Binding-site contacts:
Ligand atom N18 contacts residue THR161 of chain 1.A at 3.3 Å (h-bond).
Ligand atom N18 contacts residue ASP162 of chain 1.A at 3.2 Å.
Ligand atom C3 contacts residue LEU151 of chain 1.A at 3.5 Å (hydrophobic).
Ligand atom C21 contacts residue ASP162 of chain 1.A at 3.6 Å.
Ligand atom N13 contacts residue LEU151 of chain 1.A at 3.4 Å.
Ligand atom C23 contacts residue SER82 of chain 1.A at 3.3 Å.
Ligand atom O20 contacts residue ASP162 of chain 1.A at 3.5 Å (salt-bridge).
Ligand atom O1 contacts residue ASP162 of chain 1.A at 3.0 Å (salt-bridge).
Ligand atom F30 contacts residue PHE163 of chain 1.A at 3.4 Å.
Ligand atom CL32 contacts residue LEU95 of chain 1.A at 3.2 Å.
Ligand atom C12 contacts residue GLN98 of chain 1.A at 3.3 Å.
Ligand atom C8 contacts residue LEU25 of chain 1.A at 3.4 Å (hydrophobic).
Ligand atom C17 contacts residue THR161 of chain 1.A at 3.3 Å.
Ligand atom C33 contacts residue VAL33 of chain 1.A at 3.5 Å (hydrophobic).
Ligand atom C2 contacts residue ARG148 of chain 1.A at 3.2 Å.
Ligand atom N13 contacts residue ALA50 of chain 1.A at 3.1 Å.
Ligand atom F28 contacts residue GLU69 of chain 1.A at 3.5 Å.
Ligand atom C26 contacts residue ASP162 of chain 1.A at 3.4 Å.
Ligand atom C31 contacts residue LYS52 of chain 1.A at 3.6 Å.
Ligand atom N13 contacts residue THR97 of chain 1.A at 3.5 Å.
Ligand atom N7 contacts residue LEU25 of chain 1.A at 3.5 Å.
Ligand atom C16 contacts residue VAL33 of chain 1.A at 3.6 Å (hydrophobic).
Ligand atom F29 contacts residue MET73 of chain 1.A at 3.4 Å.
Ligand atom F30 contacts residue MET73 of chain 1.A at 3.5 Å.
Ligand atom F29 contacts residue GLU69 of chain 1.A at 3.5 Å.
Ligand atom C12 contacts residue LEU151 of chain 1.A at 3.5 Å (hydrophobic).
Ligand atom C9 contacts residue MET100 of chain 1.A at 3.4 Å (hydrophobic).
Ligand atom O1 contacts residue GLY28 of chain 1.A at 3.4 Å.
Ligand atom C2 contacts residue ASN149 of chain 1.A at 3.1 Å.
Ligand atom N11 contacts residue MET100 of chain 1.A at 2.9 Å (h-bond).
Ligand atom C14 contacts residue LEU151 of chain 1.A at 3.5 Å (hydrophobic).
Ligand atom F28 contacts residue LEU95 of chain 1.A at 3.5 Å.
Ligand atom C12 contacts residue ALA50 of chain 1.A at 3.2 Å (hydrophobic).
Ligand atom N15 contacts residue VAL33 of chain 1.A at 3.4 Å.
Ligand atom C14 contacts residue ALA50 of chain 1.A at 3.6 Å (hydrophobic).
Ligand atom F29 contacts residue LEU84 of chain 1.A at 3.4 Å.
Ligand atom CL32 contacts residue LYS52 of chain 1.A at 3.5 Å.
Ligand atom C22 contacts residue THR161 of chain 1.A at 3.6 Å.
Ligand atom C3 contacts residue ARG148 of chain 1.A at 3.2 Å.
Ligand atom F30 contacts residue GLU69 of chain 1.A at 3.4 Å.

This small molecule binds to this protein.
Small molecule (SMILES): OCCOCCn1ccc2ncnc(Nc3cnc(Oc4cccc(C(F)(F)F)c4)c(Cl)c3)c21

Sequence of chain 1.A:
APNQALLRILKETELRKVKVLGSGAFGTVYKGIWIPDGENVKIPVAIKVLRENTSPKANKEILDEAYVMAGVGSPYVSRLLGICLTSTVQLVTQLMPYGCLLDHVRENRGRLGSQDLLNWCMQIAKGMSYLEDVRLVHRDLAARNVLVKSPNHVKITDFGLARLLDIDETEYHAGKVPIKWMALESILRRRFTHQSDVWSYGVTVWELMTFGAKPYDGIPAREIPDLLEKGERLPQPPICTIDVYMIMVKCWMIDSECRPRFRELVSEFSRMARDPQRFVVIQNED